Binding-site contacts:
Ligand atom O5 contacts residue ASN331 of chain 1.C at 2.4 Å (h-bond).
Ligand atom O6 contacts residue GLN580 of chain 1.C at 4.4 Å.
Ligand atom O7 contacts residue ASN331 of chain 1.C at 3.2 Å (h-bond).
Ligand atom C5 contacts residue GLN580 of chain 1.C at 3.6 Å.
Ligand atom C3 contacts residue ASN331 of chain 1.C at 3.8 Å.
Ligand atom O4 contacts residue GLN580 of chain 1.C at 4.1 Å.
Ligand atom O6 contacts residue LEU582 of chain 1.C at 4.1 Å.
Ligand atom O7 contacts residue GLN580 of chain 1.C at 4.4 Å.
Ligand atom C6 contacts residue PRO579 of chain 1.C at 3.9 Å (hydrophobic).
Ligand atom C5 contacts residue ASN331 of chain 1.C at 3.7 Å.
Ligand atom C6 contacts residue ASN331 of chain 1.C at 4.5 Å.
Ligand atom C1 contacts residue ASN331 of chain 1.C at 1.4 Å.
Ligand atom C7 contacts residue ASN331 of chain 1.C at 3.2 Å.
Ligand atom O6 contacts residue ASN331 of chain 1.C at 3.9 Å.
Ligand atom O5 contacts residue GLN580 of chain 1.C at 3.7 Å.
Ligand atom C3 contacts residue GLN580 of chain 1.C at 4.4 Å.
Ligand atom C4 contacts residue GLN580 of chain 1.C at 3.4 Å.
Ligand atom N2 contacts residue ASN331 of chain 1.C at 2.8 Å (h-bond).
Ligand atom C4 contacts residue ASN331 of chain 1.C at 4.2 Å.
Ligand atom O6 contacts residue PRO579 of chain 1.C at 3.7 Å.
Ligand atom C6 contacts residue LEU582 of chain 1.C at 3.9 Å (hydrophobic).
Ligand atom C6 contacts residue GLN580 of chain 1.C at 3.3 Å.
Ligand atom C2 contacts residue GLN580 of chain 1.C at 4.5 Å.
Ligand atom C2 contacts residue ASN331 of chain 1.C at 2.4 Å.
Ligand atom C8 contacts residue ASN331 of chain 1.C at 4.3 Å.

A small-molecule ligand and the protein it binds are described below.
Small molecule (SMILES): CC(=O)N[C@@H]1[C@@H](O)[C@H](O)[C@@H](CO)O[C@H]1O

Sequence of chain 1.C:
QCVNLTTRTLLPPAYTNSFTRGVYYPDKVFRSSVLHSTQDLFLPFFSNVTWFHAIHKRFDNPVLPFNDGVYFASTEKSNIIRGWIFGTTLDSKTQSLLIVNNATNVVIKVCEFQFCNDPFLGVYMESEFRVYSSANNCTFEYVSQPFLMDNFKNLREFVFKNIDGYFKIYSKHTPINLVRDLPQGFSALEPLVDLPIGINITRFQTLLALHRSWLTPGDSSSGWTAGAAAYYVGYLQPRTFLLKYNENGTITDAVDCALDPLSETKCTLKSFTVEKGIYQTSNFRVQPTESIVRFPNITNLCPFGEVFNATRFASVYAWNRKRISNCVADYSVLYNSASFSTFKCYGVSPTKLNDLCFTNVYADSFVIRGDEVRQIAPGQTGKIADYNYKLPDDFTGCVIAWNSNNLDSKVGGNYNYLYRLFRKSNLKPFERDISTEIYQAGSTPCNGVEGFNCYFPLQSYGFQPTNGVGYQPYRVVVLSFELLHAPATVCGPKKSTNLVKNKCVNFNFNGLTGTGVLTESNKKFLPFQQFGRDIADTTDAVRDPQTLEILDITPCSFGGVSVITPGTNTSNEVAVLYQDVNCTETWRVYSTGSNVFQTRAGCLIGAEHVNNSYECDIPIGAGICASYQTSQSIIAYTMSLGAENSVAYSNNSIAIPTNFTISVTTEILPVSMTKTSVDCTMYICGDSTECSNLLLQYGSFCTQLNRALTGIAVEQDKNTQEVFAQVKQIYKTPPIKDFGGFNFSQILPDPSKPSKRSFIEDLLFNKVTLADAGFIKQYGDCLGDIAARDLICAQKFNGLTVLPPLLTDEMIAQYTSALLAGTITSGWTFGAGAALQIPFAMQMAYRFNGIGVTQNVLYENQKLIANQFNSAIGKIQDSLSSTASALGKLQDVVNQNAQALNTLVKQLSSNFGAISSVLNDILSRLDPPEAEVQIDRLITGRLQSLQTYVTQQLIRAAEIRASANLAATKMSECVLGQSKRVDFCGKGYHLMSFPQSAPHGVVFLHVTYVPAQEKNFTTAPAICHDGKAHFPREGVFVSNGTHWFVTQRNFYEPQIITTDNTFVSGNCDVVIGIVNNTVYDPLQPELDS